Binding-site contacts:
Ligand atom NE2 contacts residue ASP195 of chain 1.A at 4.4 Å.
Ligand atom CA contacts residue TYR111 of chain 1.A at 4.1 Å (hydrophobic).
Ligand atom N contacts residue ASP224 of chain 1.A at 2.7 Å (salt-bridge).
Ligand atom CB contacts residue ASP224 of chain 1.A at 3.9 Å.
Ligand atom N contacts residue ASP195 of chain 1.A at 3.1 Å (salt-bridge).
Ligand atom CD2 contacts residue TYR143 of chain 1.A at 3.3 Å (hydrophobic).
Ligand atom CE1 contacts residue GLU155 of chain 1.A at 4.0 Å.
Ligand atom N contacts residue MSE204 of chain 1.A at 3.5 Å (h-bond).
Ligand atom CE1 contacts residue TRP177 of chain 1.A at 4.2 Å (hydrophobic).
Ligand atom CG contacts residue TYR143 of chain 1.A at 4.4 Å (hydrophobic).
Ligand atom ND1 contacts residue ASP195 of chain 1.A at 2.7 Å (salt-bridge).
Ligand atom CD2 contacts residue MSE157 of chain 1.A at 3.9 Å.
Ligand atom CA contacts residue TYR193 of chain 1.A at 3.2 Å (hydrophobic).
Ligand atom NE2 contacts residue MSE157 of chain 1.A at 3.7 Å.
Ligand atom ND1 contacts residue TRP177 of chain 1.A at 3.5 Å.
Ligand atom CD2 contacts residue GLU155 of chain 1.A at 4.0 Å.
Ligand atom NE2 contacts residue TYR143 of chain 1.A at 3.6 Å.
Ligand atom NE2 contacts residue GLU155 of chain 1.A at 3.1 Å (salt-bridge).
Ligand atom CG contacts residue ASP195 of chain 1.A at 3.6 Å.
Ligand atom ND1 contacts residue TYR174 of chain 1.A at 3.3 Å (h-bond).
Ligand atom N contacts residue TYR193 of chain 1.A at 3.1 Å (h-bond).
Ligand atom CE1 contacts residue ASP195 of chain 1.A at 3.3 Å.
Ligand atom CA contacts residue TRP177 of chain 1.A at 3.5 Å (hydrophobic).
Ligand atom CB contacts residue ASP195 of chain 1.A at 4.0 Å.
Ligand atom N contacts residue TYR143 of chain 1.A at 4.1 Å.
Ligand atom CE1 contacts residue TYR174 of chain 1.A at 3.2 Å (hydrophobic).
Ligand atom CB contacts residue TYR111 of chain 1.A at 3.5 Å (hydrophobic).
Ligand atom CB contacts residue TRP177 of chain 1.A at 3.6 Å (hydrophobic).
Ligand atom CE1 contacts residue GLU161 of chain 1.A at 3.2 Å.
Ligand atom CB contacts residue TYR143 of chain 1.A at 4.3 Å (hydrophobic).
Ligand atom CE1 contacts residue MSE157 of chain 1.A at 4.3 Å.
Ligand atom ND1 contacts residue GLU161 of chain 1.A at 4.2 Å.
Ligand atom NE2 contacts residue GLU161 of chain 1.A at 3.9 Å.
Ligand atom CA contacts residue ASP195 of chain 1.A at 3.2 Å.
Ligand atom CA contacts residue ASP224 of chain 1.A at 3.6 Å.
Ligand atom CG contacts residue TRP177 of chain 1.A at 3.9 Å (hydrophobic).

Sequence of chain 1.A:
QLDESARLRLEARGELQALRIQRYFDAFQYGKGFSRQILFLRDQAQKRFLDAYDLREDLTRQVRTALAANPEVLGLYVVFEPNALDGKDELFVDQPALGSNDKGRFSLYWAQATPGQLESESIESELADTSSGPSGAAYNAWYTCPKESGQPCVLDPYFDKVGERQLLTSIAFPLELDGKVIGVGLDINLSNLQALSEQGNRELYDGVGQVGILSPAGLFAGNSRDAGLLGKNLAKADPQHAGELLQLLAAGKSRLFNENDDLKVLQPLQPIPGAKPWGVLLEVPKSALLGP

A small-molecule ligand and the protein it binds are described below.
Small molecule (SMILES): NCCc1c[nH]cn1